Binding-site contacts:
Ligand atom C1 contacts residue ARG287 of chain 1.B at 3.4 Å.
Ligand atom O9 contacts residue ARG144 of chain 1.B at 3.5 Å (salt-bridge).
Ligand atom C11 contacts residue TRP98 of chain 1.B at 3.6 Å (hydrophobic).
Ligand atom O8 contacts residue GLU196 of chain 1.B at 2.6 Å (salt-bridge).
Ligand atom C3 contacts residue ASP70 of chain 1.B at 3.3 Å.
Ligand atom C11 contacts residue ILE142 of chain 1.B at 3.8 Å (hydrophobic).
Ligand atom C4 contacts residue ASP70 of chain 1.B at 3.4 Å.
Ligand atom C1 contacts residue TYR321 of chain 1.B at 3.0 Å (hydrophobic).
Ligand atom N12 contacts residue ARG75 of chain 1.B at 3.1 Å (salt-bridge).
Ligand atom C8 contacts residue ARG212 of chain 1.B at 3.7 Å.
Ligand atom C6 contacts residue GLU197 of chain 1.B at 3.7 Å.
Ligand atom C9 contacts residue SER166 of chain 1.B at 3.5 Å.
Ligand atom O1B contacts residue ARG287 of chain 1.B at 2.9 Å (salt-bridge).
Ligand atom C4 contacts residue GLU38 of chain 1.B at 3.7 Å.
Ligand atom N13 contacts residue TRP98 of chain 1.B at 3.0 Å (h-bond).
Ligand atom O6 contacts residue TYR321 of chain 1.B at 3.2 Å (h-bond).
Ligand atom C3 contacts residue TYR321 of chain 1.B at 3.1 Å (hydrophobic).
Ligand atom C12 contacts residue TRP98 of chain 1.B at 3.2 Å (hydrophobic).
Ligand atom N12 contacts residue TRP98 of chain 1.B at 2.7 Å (h-bond).
Ligand atom O1A contacts residue ARG287 of chain 1.B at 2.7 Å (salt-bridge).
Ligand atom C12 contacts residue GLU38 of chain 1.B at 3.7 Å.
Ligand atom O9 contacts residue SER166 of chain 1.B at 3.1 Å.
Ligand atom C2 contacts residue TYR321 of chain 1.B at 2.6 Å (hydrophobic).
Ligand atom N4 contacts residue GLU38 of chain 1.B at 3.2 Å (salt-bridge).
Ligand atom N4 contacts residue ASP70 of chain 1.B at 2.9 Å (salt-bridge).
Ligand atom O8 contacts residue ARG212 of chain 1.B at 3.5 Å.
Ligand atom N13 contacts residue GLU147 of chain 1.B at 3.1 Å (salt-bridge).
Ligand atom O6 contacts residue ARG212 of chain 1.B at 3.6 Å (salt-bridge).
Ligand atom C9 contacts residue GLU196 of chain 1.B at 3.4 Å.
Ligand atom O1B contacts residue ARG37 of chain 1.B at 2.8 Å (salt-bridge).
Ligand atom C8 contacts residue GLU196 of chain 1.B at 3.5 Å.
Ligand atom O9 contacts residue GLU196 of chain 1.B at 2.6 Å (salt-bridge).
Ligand atom C9 contacts residue ASN214 of chain 1.B at 3.7 Å.
Ligand atom O1A contacts residue ARG212 of chain 1.B at 3.1 Å (salt-bridge).
Ligand atom O1A contacts residue TYR321 of chain 1.B at 3.4 Å (h-bond).
Ligand atom O10 contacts residue ASP70 of chain 1.B at 3.3 Å.
Ligand atom O10 contacts residue ARG71 of chain 1.B at 2.9 Å (salt-bridge).
Ligand atom N12 contacts residue ASP70 of chain 1.B at 2.9 Å (salt-bridge).
Ligand atom O1B contacts residue TYR321 of chain 1.B at 3.6 Å (h-bond).
Ligand atom C3 contacts residue GLU38 of chain 1.B at 3.5 Å.

A protein and the small-molecule ligand that binds it are described below.
Small molecule (SMILES): [H]/N=C(\N)N[C@H]1C=C(C(=O)O)O[C@@H]([C@H](OC)[C@H](O)CO)[C@@H]1NC(C)=O

Sequence of chain 1.B:
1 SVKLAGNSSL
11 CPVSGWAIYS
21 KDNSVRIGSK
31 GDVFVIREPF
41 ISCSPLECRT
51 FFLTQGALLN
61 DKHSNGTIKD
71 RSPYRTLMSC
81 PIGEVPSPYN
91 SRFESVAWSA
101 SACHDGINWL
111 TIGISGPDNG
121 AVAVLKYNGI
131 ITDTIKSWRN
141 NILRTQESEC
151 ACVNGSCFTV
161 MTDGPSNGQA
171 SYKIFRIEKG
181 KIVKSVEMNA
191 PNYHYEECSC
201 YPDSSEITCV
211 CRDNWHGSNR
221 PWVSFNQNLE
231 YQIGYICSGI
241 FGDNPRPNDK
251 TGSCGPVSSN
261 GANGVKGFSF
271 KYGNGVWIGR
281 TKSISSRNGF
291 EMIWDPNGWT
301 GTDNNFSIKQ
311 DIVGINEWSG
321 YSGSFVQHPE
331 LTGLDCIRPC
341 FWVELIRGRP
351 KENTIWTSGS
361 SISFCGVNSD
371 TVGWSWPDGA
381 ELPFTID